Sequence of chain 1.C:
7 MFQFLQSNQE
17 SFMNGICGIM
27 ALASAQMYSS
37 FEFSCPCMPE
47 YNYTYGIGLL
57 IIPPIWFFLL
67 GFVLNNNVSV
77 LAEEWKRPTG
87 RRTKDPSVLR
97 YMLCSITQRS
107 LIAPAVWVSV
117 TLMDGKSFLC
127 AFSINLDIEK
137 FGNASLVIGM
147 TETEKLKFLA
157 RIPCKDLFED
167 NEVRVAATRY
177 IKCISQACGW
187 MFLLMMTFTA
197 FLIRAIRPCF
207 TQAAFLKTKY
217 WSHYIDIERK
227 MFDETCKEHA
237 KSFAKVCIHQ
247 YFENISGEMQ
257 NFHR

The protein below binds the small molecule below.
Small molecule (SMILES): CC(C)CCC[C@@H](C)[C@H]1CC[C@H]2[C@@H]3CC=C4C[C@@H](OC(=O)CCC(=O)O)CC[C@]4(C)[C@H]3CC[C@]12C

Binding-site contacts:
Ligand atom CAM contacts residue ASN131 of chain 1.C at 3.9 Å.
Ligand atom OAF contacts residue ASN131 of chain 1.C at 3.5 Å (h-bond).
Ligand atom CAL contacts residue ASN131 of chain 1.C at 4.4 Å.
Ligand atom CAE contacts residue PHE128 of chain 1.C at 3.6 Å (hydrophobic).
Ligand atom CAX contacts residue ASN131 of chain 1.C at 3.8 Å.
Ligand atom CAZ contacts residue PHE128 of chain 1.C at 4.2 Å (hydrophobic).
Ligand atom CBA contacts residue VAL114 of chain 1.C at 4.3 Å (hydrophobic).
Ligand atom CBH contacts residue PHE128 of chain 1.C at 4.4 Å (hydrophobic).
Ligand atom CAE contacts residue ILE53 of chain 1.C at 3.6 Å (hydrophobic).
Ligand atom CAE contacts residue TYR49 of chain 1.C at 4.1 Å (hydrophobic).
Ligand atom CBD contacts residue PHE128 of chain 1.C at 3.7 Å (hydrophobic).
Ligand atom CAQ contacts residue PHE128 of chain 1.C at 4.3 Å (hydrophobic).
Ligand atom CAJ contacts residue LEU56 of chain 1.C at 4.2 Å (hydrophobic).
Ligand atom CAP contacts residue PHE124 of chain 1.C at 4.5 Å (hydrophobic).
Ligand atom CBG contacts residue PHE128 of chain 1.C at 4.3 Å (hydrophobic).
Ligand atom CAI contacts residue PHE128 of chain 1.C at 4.3 Å (hydrophobic).
Ligand atom OAH contacts residue ASN131 of chain 1.C at 3.7 Å.
Ligand atom CAD contacts residue PHE128 of chain 1.C at 3.5 Å (hydrophobic).
Ligand atom CAK contacts residue PHE128 of chain 1.C at 4.2 Å (hydrophobic).
Ligand atom CAQ contacts residue PHE124 of chain 1.C at 4.1 Å (hydrophobic).
Ligand atom CAD contacts residue TYR49 of chain 1.C at 3.8 Å (hydrophobic).
Ligand atom CAO contacts residue LEU56 of chain 1.C at 4.4 Å (hydrophobic).
Ligand atom CAS contacts residue TYR49 of chain 1.C at 3.6 Å (hydrophobic).
Ligand atom CAU contacts residue TYR49 of chain 1.C at 4.2 Å (hydrophobic).
Ligand atom CAB contacts residue VAL114 of chain 1.C at 3.8 Å (hydrophobic).
Ligand atom CAB contacts residue LEU56 of chain 1.C at 3.5 Å (hydrophobic).